This small molecule binds to this protein.
Small molecule (SMILES): CC(=O)N[C@H]1[C@H](O[C@H]2[C@H](O)[C@@H](NC(C)=O)CO[C@@H]2CO)O[C@H](CO)[C@@H](O)[C@@H]1O

Binding-site contacts:
Ligand atom C4 contacts residue ASN54 of chain 1.E at 4.2 Å.
Ligand atom O7 contacts residue ASN54 of chain 1.E at 3.3 Å (h-bond).
Ligand atom C8 contacts residue ASN54 of chain 1.E at 4.2 Å.
Ligand atom C2 contacts residue ASN54 of chain 1.E at 2.5 Å.
Ligand atom C5 contacts residue ASN54 of chain 1.E at 3.6 Å.
Ligand atom C1 contacts residue ASN54 of chain 1.E at 1.4 Å.
Ligand atom C7 contacts residue ASN54 of chain 1.E at 3.3 Å.
Ligand atom N2 contacts residue ASN54 of chain 1.E at 2.9 Å (h-bond).
Ligand atom O5 contacts residue ASN54 of chain 1.E at 2.4 Å (h-bond).
Ligand atom C3 contacts residue ASN54 of chain 1.E at 3.8 Å.

Sequence of chain 1.E:
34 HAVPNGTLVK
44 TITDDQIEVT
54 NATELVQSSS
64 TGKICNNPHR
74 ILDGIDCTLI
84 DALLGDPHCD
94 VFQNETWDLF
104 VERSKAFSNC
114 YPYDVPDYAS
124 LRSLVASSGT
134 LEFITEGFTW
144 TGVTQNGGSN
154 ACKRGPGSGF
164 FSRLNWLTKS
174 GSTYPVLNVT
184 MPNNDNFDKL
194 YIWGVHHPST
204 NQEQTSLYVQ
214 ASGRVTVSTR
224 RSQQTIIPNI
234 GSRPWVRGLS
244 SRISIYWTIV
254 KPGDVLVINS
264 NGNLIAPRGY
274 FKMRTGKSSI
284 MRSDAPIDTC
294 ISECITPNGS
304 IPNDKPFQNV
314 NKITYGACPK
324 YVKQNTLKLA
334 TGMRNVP